The small molecule below binds the protein below.
Small molecule (SMILES): CC(=O)N[C@H]1[C@H](O[C@H]2[C@H](O)[C@@H](NC(C)=O)CO[C@@H]2CO)O[C@H](CO)[C@@H](O)[C@@H]1O

Binding-site contacts:
Ligand atom C4 contacts residue ASN160 of chain 1.A at 4.3 Å.
Ligand atom C7 contacts residue ASN159 of chain 1.A at 4.5 Å.
Ligand atom C7 contacts residue ASN160 of chain 1.A at 3.1 Å.
Ligand atom C8 contacts residue ASN159 of chain 1.A at 3.6 Å.
Ligand atom C2 contacts residue ASN160 of chain 1.A at 2.6 Å.
Ligand atom C3 contacts residue ASN160 of chain 1.A at 3.9 Å.
Ligand atom C8 contacts residue ASN160 of chain 1.A at 4.1 Å.
Ligand atom O7 contacts residue ASN160 of chain 1.A at 3.3 Å (h-bond).
Ligand atom C1 contacts residue ASN160 of chain 1.A at 1.4 Å.
Ligand atom O5 contacts residue ASN160 of chain 1.A at 2.4 Å (h-bond).
Ligand atom N2 contacts residue ASN160 of chain 1.A at 2.4 Å (h-bond).
Ligand atom C5 contacts residue ASN160 of chain 1.A at 3.6 Å.

Sequence of chain 1.A:
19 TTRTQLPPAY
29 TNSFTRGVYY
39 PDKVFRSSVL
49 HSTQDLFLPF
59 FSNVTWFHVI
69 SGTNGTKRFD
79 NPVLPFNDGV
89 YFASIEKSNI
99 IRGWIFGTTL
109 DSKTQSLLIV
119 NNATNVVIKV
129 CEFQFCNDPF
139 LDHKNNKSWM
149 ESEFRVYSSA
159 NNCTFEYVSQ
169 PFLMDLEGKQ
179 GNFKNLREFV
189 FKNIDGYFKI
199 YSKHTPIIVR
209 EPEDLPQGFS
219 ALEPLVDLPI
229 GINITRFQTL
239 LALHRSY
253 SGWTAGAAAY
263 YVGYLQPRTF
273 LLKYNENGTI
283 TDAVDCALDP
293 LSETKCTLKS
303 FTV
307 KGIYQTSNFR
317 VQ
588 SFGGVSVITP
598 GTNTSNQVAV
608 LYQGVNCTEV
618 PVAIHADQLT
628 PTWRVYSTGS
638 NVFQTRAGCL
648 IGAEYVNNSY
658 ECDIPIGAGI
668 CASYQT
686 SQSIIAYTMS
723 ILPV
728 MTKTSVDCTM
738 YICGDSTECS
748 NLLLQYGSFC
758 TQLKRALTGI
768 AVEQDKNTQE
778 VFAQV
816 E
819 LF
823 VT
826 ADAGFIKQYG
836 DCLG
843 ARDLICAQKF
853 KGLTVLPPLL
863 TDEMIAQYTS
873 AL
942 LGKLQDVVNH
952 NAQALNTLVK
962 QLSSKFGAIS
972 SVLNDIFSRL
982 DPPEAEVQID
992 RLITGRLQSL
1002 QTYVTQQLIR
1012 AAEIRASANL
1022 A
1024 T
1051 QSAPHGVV